This protein binds this small molecule.
Small molecule (SMILES): Nc1ncnc2[nH]cnc12

Sequence of chain 1.A:
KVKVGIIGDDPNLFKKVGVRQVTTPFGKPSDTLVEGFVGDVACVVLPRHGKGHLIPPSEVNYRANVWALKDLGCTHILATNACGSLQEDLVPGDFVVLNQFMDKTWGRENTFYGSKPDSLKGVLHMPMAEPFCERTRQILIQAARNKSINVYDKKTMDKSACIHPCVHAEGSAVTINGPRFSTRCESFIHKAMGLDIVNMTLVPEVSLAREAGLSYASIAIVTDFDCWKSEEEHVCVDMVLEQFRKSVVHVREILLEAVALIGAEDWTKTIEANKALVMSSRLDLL

Binding-site contacts:
Ligand atom C5 contacts residue PHE208 of chain 1.A at 3.7 Å (hydrophobic).
Ligand atom N7 contacts residue GLY111 of chain 1.A at 3.3 Å (h-bond).
Ligand atom C6 contacts residue ASP253 of chain 1.A at 3.8 Å.
Ligand atom N6 contacts residue VAL225 of chain 1.A at 3.8 Å.
Ligand atom C5 contacts residue VAL225 of chain 1.A at 4.0 Å (hydrophobic).
Ligand atom N6 contacts residue GLY111 of chain 1.A at 3.6 Å.
Ligand atom N7 contacts residue ASP251 of chain 1.A at 2.7 Å (salt-bridge).
Ligand atom N9 contacts residue CYS110 of chain 1.A at 3.7 Å.
Ligand atom C2 contacts residue ASN226 of chain 1.A at 3.9 Å.
Ligand atom N6 contacts residue VAL262 of chain 1.A at 3.9 Å.
Ligand atom C8 contacts residue CYS110 of chain 1.A at 3.4 Å (hydrophobic).
Ligand atom N7 contacts residue VAL267 of chain 1.A at 3.9 Å.
Ligand atom C8 contacts residue THR250 of chain 1.A at 3.4 Å.
Ligand atom C8 contacts residue VAL267 of chain 1.A at 4.0 Å (hydrophobic).
Ligand atom N3 contacts residue MET227 of chain 1.A at 3.6 Å.
Ligand atom C5 contacts residue GLY111 of chain 1.A at 3.5 Å.
Ligand atom N3 contacts residue VAL225 of chain 1.A at 3.9 Å.
Ligand atom N6 contacts residue ASP251 of chain 1.A at 3.0 Å (salt-bridge).
Ligand atom N3 contacts residue ASN226 of chain 1.A at 3.6 Å.
Ligand atom C6 contacts residue PHE208 of chain 1.A at 3.8 Å (hydrophobic).
Ligand atom C6 contacts residue GLY111 of chain 1.A at 3.8 Å.
Ligand atom C6 contacts residue VAL225 of chain 1.A at 3.8 Å (hydrophobic).
Ligand atom N1 contacts residue PHE208 of chain 1.A at 3.6 Å.
Ligand atom C2 contacts residue MET227 of chain 1.A at 3.8 Å (hydrophobic).
Ligand atom C4 contacts residue VAL225 of chain 1.A at 3.9 Å (hydrophobic).
Ligand atom C8 contacts residue ASP251 of chain 1.A at 3.6 Å.
Ligand atom C5 contacts residue CYS110 of chain 1.A at 3.8 Å (hydrophobic).
Ligand atom N9 contacts residue ALA109 of chain 1.A at 3.5 Å (h-bond).
Ligand atom N1 contacts residue VAL225 of chain 1.A at 3.5 Å.
Ligand atom C4 contacts residue PHE208 of chain 1.A at 3.9 Å (hydrophobic).
Ligand atom C2 contacts residue PHE208 of chain 1.A at 4.0 Å (hydrophobic).
Ligand atom N7 contacts residue THR250 of chain 1.A at 3.6 Å (h-bond).
Ligand atom C2 contacts residue VAL225 of chain 1.A at 3.9 Å (hydrophobic).
Ligand atom C6 contacts residue ASP251 of chain 1.A at 4.0 Å.
Ligand atom N7 contacts residue CYS110 of chain 1.A at 3.2 Å.
Ligand atom C8 contacts residue GLY111 of chain 1.A at 3.9 Å.
Ligand atom C5 contacts residue ASP251 of chain 1.A at 3.9 Å.
Ligand atom N6 contacts residue ASP253 of chain 1.A at 2.9 Å (salt-bridge).
Ligand atom N1 contacts residue ASP253 of chain 1.A at 3.9 Å.
Ligand atom C8 contacts residue ALA109 of chain 1.A at 3.8 Å (hydrophobic).